Sequence of chain 2.B:
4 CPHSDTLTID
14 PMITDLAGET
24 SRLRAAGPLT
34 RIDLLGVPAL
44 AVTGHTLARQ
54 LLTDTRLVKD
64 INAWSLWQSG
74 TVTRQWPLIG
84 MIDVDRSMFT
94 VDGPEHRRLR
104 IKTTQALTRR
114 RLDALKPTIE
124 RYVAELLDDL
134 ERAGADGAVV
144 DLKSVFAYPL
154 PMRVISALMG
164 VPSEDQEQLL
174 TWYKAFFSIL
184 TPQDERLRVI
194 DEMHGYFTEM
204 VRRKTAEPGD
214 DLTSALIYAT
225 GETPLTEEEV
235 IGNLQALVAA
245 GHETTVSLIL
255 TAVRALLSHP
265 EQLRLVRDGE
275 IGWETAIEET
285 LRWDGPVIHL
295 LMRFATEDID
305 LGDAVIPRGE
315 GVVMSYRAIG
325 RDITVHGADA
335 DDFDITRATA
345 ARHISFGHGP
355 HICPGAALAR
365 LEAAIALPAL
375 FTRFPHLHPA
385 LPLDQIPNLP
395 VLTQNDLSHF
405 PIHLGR

Binding-site contacts:
Ligand atom C18 contacts residue PHE92 of chain 2.B at 4.1 Å (hydrophobic).
Ligand atom C19 contacts residue MET84 of chain 2.B at 3.7 Å (hydrophobic).
Ligand atom C21 contacts residue VAL291 of chain 2.B at 3.7 Å (hydrophobic).
Ligand atom C20 contacts residue THR248 of chain 2.B at 4.0 Å.
Ligand atom C7 contacts residue PHE92 of chain 2.B at 3.9 Å (hydrophobic).
Ligand atom C12 contacts residue MET84 of chain 2.B at 4.1 Å (hydrophobic).
Ligand atom C4 contacts residue VAL87 of chain 2.B at 4.1 Å (hydrophobic).
Ligand atom C20 contacts residue VAL291 of chain 2.B at 4.2 Å (hydrophobic).
Ligand atom O20 contacts residue VAL291 of chain 2.B at 3.9 Å.
Ligand atom C1 contacts residue ALA243 of chain 2.B at 3.8 Å (hydrophobic).
Ligand atom C15 contacts residue PHE92 of chain 2.B at 4.0 Å (hydrophobic).
Ligand atom C2 contacts residue PHE179 of chain 2.B at 3.6 Å (hydrophobic).
Ligand atom C16 contacts residue HEM1 of chain 2.H at 3.7 Å.
Ligand atom C11 contacts residue MET84 of chain 2.B at 3.5 Å (hydrophobic).
Ligand atom C19 contacts residue PHE179 of chain 2.B at 4.2 Å (hydrophobic).
Ligand atom C11 contacts residue PHE180 of chain 2.B at 4.2 Å (hydrophobic).
Ligand atom C17 contacts residue ALA244 of chain 2.B at 4.0 Å (hydrophobic).
Ligand atom O3 contacts residue GLN239 of chain 2.B at 3.4 Å (h-bond).
Ligand atom C8 contacts residue PHE92 of chain 2.B at 4.1 Å (hydrophobic).
Ligand atom C16 contacts residue ALA244 of chain 2.B at 3.9 Å (hydrophobic).
Ligand atom C21 contacts residue LEU294 of chain 2.B at 3.9 Å (hydrophobic).
Ligand atom C20 contacts residue GLN398 of chain 2.B at 4.0 Å.
Ligand atom C18 contacts residue MET84 of chain 2.B at 4.1 Å (hydrophobic).
Ligand atom C2 contacts residue ALA243 of chain 2.B at 4.3 Å (hydrophobic).
Ligand atom C7 contacts residue ALA240 of chain 2.B at 3.8 Å (hydrophobic).
Ligand atom C3 contacts residue GLN239 of chain 2.B at 4.4 Å.
Ligand atom C14 contacts residue ALA244 of chain 2.B at 3.9 Å (hydrophobic).
Ligand atom C3 contacts residue ALA243 of chain 2.B at 4.3 Å (hydrophobic).
Ligand atom C15 contacts residue ALA244 of chain 2.B at 4.0 Å (hydrophobic).
Ligand atom C21 contacts residue HEM1 of chain 2.H at 3.9 Å.
Ligand atom C1 contacts residue PHE179 of chain 2.B at 3.7 Å (hydrophobic).
Ligand atom C12 contacts residue GLN398 of chain 2.B at 4.3 Å.
Ligand atom C6 contacts residue ALA240 of chain 2.B at 3.5 Å (hydrophobic).
Ligand atom O20 contacts residue THR248 of chain 2.B at 3.5 Å.
Ligand atom C19 contacts residue GLY83 of chain 2.B at 3.7 Å.
Ligand atom C18 contacts residue LEU294 of chain 2.B at 3.8 Å (hydrophobic).
Ligand atom O20 contacts residue GLN398 of chain 2.B at 2.9 Å (h-bond).
Ligand atom C6 contacts residue PHE92 of chain 2.B at 4.1 Å (hydrophobic).
Ligand atom C5 contacts residue ALA240 of chain 2.B at 4.4 Å (hydrophobic).
Ligand atom C15 contacts residue HEM1 of chain 2.H at 4.1 Å.

A protein and the small-molecule ligand that binds it are described below.
Small molecule (SMILES): CC(=O)[C@H]1CC[C@H]2[C@@H]3CC=C4C[C@@H](O)CC[C@]4(C)[C@H]3CC[C@]12C